The protein below binds the small molecule below.
Small molecule (SMILES): CC(=O)N[C@H]1[C@H]([C@H](O)[C@H](O)CN)OC(C(=O)O)=C[C@@H]1N

Binding-site contacts:
Ligand atom O1A contacts residue ARG212 of chain 2.A at 3.4 Å (salt-bridge).
Ligand atom C6 contacts residue TYR324 of chain 2.A at 3.6 Å (hydrophobic).
Ligand atom O1B contacts residue ARG37 of chain 2.A at 2.8 Å (salt-bridge).
Ligand atom O1B contacts residue ARG290 of chain 2.A at 2.9 Å (salt-bridge).
Ligand atom C11 contacts residue ARG144 of chain 2.A at 3.9 Å.
Ligand atom C4 contacts residue GLU38 of chain 2.A at 3.6 Å.
Ligand atom C8 contacts residue ARG212 of chain 2.A at 3.6 Å.
Ligand atom C11 contacts residue TRP98 of chain 2.A at 3.8 Å (hydrophobic).
Ligand atom C11 contacts residue ILE142 of chain 2.A at 3.8 Å (hydrophobic).
Ligand atom C10 contacts residue ARG71 of chain 2.A at 3.8 Å.
Ligand atom C3 contacts residue ARG37 of chain 2.A at 3.8 Å.
Ligand atom C6 contacts residue GLU197 of chain 2.A at 3.6 Å.
Ligand atom N4 contacts residue ASP70 of chain 2.A at 2.9 Å (salt-bridge).
Ligand atom C3 contacts residue GLU38 of chain 2.A at 3.4 Å.
Ligand atom C1 contacts residue TYR324 of chain 2.A at 2.9 Å (hydrophobic).
Ligand atom C3 contacts residue ASP70 of chain 2.A at 3.5 Å.
Ligand atom C3 contacts residue TYR324 of chain 2.A at 3.0 Å (hydrophobic).
Ligand atom C9 contacts residue ARG212 of chain 2.A at 3.9 Å.
Ligand atom N9 contacts residue ARG144 of chain 2.A at 3.9 Å.
Ligand atom O10 contacts residue ASP70 of chain 2.A at 3.6 Å.
Ligand atom O8 contacts residue GLU196 of chain 2.A at 2.7 Å (salt-bridge).
Ligand atom C4 contacts residue ASP70 of chain 2.A at 3.7 Å.
Ligand atom N4 contacts residue GLU38 of chain 2.A at 2.9 Å (salt-bridge).
Ligand atom O8 contacts residue GLU197 of chain 2.A at 3.7 Å.
Ligand atom C9 contacts residue GLU196 of chain 2.A at 3.4 Å.
Ligand atom C9 contacts residue ALA166 of chain 2.A at 4.0 Å (hydrophobic).
Ligand atom N9 contacts residue GLU196 of chain 2.A at 2.7 Å (salt-bridge).
Ligand atom C1 contacts residue ARG37 of chain 2.A at 3.9 Å.
Ligand atom C4 contacts residue TYR324 of chain 2.A at 3.6 Å (hydrophobic).
Ligand atom O8 contacts residue ARG212 of chain 2.A at 3.7 Å.
Ligand atom O1A contacts residue TYR324 of chain 2.A at 3.3 Å (h-bond).
Ligand atom O6 contacts residue TYR324 of chain 2.A at 3.2 Å (h-bond).
Ligand atom O10 contacts residue ARG71 of chain 2.A at 2.7 Å (salt-bridge).
Ligand atom O1B contacts residue TYR324 of chain 2.A at 3.4 Å (h-bond).
Ligand atom O1A contacts residue ARG290 of chain 2.A at 2.8 Å (salt-bridge).
Ligand atom C2 contacts residue TYR324 of chain 2.A at 2.7 Å (hydrophobic).
Ligand atom C9 contacts residue ASN214 of chain 2.A at 4.0 Å.
Ligand atom C8 contacts residue GLU196 of chain 2.A at 3.5 Å.
Ligand atom C1 contacts residue ARG290 of chain 2.A at 3.5 Å.
Ligand atom N9 contacts residue ALA166 of chain 2.A at 3.2 Å.

Sequence of chain 2.A:
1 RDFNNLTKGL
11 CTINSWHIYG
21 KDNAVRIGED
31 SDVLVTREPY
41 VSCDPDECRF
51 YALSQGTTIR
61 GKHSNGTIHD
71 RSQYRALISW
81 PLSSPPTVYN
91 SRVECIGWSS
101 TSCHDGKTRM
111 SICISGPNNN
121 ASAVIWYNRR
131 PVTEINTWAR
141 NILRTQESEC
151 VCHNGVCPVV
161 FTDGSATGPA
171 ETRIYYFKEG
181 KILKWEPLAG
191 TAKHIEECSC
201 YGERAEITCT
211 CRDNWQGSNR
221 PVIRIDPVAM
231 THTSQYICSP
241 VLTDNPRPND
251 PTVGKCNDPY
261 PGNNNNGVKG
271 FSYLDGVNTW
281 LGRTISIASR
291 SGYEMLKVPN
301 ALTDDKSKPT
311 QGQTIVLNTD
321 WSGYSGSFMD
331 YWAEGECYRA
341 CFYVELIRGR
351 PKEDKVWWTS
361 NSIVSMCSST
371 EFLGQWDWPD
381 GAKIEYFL